Binding-site contacts:
Ligand atom C5 contacts residue ASN67 of chain 13.C at 3.8 Å.
Ligand atom O7 contacts residue ASN67 of chain 13.C at 4.1 Å.
Ligand atom C8 contacts residue PHE90 of chain 13.C at 3.6 Å (hydrophobic).
Ligand atom O6 contacts residue ASN67 of chain 13.C at 3.7 Å.
Ligand atom N2 contacts residue ASN67 of chain 13.C at 2.8 Å (h-bond).
Ligand atom O5 contacts residue ASN67 of chain 13.C at 2.5 Å (h-bond).
Ligand atom C7 contacts residue ASN67 of chain 13.C at 3.7 Å.
Ligand atom C1 contacts residue ASN67 of chain 13.C at 1.4 Å.
Ligand atom C4 contacts residue ASN67 of chain 13.C at 4.3 Å.
Ligand atom C2 contacts residue ASN67 of chain 13.C at 2.4 Å.
Ligand atom C3 contacts residue ASN67 of chain 13.C at 3.8 Å.
Ligand atom C8 contacts residue ARG89 of chain 13.C at 4.1 Å.
Ligand atom C8 contacts residue MET118 of chain 13.C at 4.0 Å (hydrophobic).
Ligand atom C7 contacts residue PHE90 of chain 13.C at 4.3 Å (hydrophobic).

Sequence of chain 13.C:
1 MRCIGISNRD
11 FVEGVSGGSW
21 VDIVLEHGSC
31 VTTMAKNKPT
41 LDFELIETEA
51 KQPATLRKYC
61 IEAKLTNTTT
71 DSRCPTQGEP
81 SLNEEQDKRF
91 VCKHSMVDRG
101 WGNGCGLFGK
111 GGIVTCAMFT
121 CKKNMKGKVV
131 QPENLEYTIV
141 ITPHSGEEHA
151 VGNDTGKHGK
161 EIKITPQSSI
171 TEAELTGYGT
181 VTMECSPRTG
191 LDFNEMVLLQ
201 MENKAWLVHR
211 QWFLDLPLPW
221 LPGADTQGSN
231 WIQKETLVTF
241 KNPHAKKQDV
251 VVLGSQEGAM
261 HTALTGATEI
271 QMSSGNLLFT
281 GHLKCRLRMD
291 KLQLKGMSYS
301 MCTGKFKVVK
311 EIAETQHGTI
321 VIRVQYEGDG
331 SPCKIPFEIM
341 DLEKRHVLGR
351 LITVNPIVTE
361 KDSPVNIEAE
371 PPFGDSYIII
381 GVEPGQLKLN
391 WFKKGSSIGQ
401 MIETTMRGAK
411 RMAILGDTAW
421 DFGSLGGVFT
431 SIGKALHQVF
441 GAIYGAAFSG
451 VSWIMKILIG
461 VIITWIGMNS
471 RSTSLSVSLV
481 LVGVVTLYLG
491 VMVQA

This protein binds this small molecule.
Small molecule (SMILES): CC(=O)N[C@@H]1[C@@H](O)[C@H](O)[C@@H](CO)O[C@H]1O